Binding-site contacts:
Ligand atom C1 contacts residue ASN717 of chain 1.A at 1.4 Å.
Ligand atom C3 contacts residue ASN717 of chain 1.A at 3.8 Å.
Ligand atom C1 contacts residue GLN1071 of chain 1.A at 4.1 Å.
Ligand atom C4 contacts residue ASN717 of chain 1.A at 4.2 Å.
Ligand atom N2 contacts residue ASN717 of chain 1.A at 2.8 Å (h-bond).
Ligand atom C2 contacts residue ASN717 of chain 1.A at 2.4 Å.
Ligand atom O7 contacts residue ASN717 of chain 1.A at 4.4 Å.
Ligand atom C5 contacts residue ASN717 of chain 1.A at 3.6 Å.
Ligand atom C7 contacts residue ASN717 of chain 1.A at 3.9 Å.
Ligand atom N2 contacts residue GLN1071 of chain 1.A at 4.5 Å.
Ligand atom O5 contacts residue ASN717 of chain 1.A at 2.4 Å (h-bond).
Ligand atom C2 contacts residue GLN1071 of chain 1.A at 4.2 Å.
Ligand atom O5 contacts residue GLN1071 of chain 1.A at 4.2 Å.

Sequence of chain 1.A:
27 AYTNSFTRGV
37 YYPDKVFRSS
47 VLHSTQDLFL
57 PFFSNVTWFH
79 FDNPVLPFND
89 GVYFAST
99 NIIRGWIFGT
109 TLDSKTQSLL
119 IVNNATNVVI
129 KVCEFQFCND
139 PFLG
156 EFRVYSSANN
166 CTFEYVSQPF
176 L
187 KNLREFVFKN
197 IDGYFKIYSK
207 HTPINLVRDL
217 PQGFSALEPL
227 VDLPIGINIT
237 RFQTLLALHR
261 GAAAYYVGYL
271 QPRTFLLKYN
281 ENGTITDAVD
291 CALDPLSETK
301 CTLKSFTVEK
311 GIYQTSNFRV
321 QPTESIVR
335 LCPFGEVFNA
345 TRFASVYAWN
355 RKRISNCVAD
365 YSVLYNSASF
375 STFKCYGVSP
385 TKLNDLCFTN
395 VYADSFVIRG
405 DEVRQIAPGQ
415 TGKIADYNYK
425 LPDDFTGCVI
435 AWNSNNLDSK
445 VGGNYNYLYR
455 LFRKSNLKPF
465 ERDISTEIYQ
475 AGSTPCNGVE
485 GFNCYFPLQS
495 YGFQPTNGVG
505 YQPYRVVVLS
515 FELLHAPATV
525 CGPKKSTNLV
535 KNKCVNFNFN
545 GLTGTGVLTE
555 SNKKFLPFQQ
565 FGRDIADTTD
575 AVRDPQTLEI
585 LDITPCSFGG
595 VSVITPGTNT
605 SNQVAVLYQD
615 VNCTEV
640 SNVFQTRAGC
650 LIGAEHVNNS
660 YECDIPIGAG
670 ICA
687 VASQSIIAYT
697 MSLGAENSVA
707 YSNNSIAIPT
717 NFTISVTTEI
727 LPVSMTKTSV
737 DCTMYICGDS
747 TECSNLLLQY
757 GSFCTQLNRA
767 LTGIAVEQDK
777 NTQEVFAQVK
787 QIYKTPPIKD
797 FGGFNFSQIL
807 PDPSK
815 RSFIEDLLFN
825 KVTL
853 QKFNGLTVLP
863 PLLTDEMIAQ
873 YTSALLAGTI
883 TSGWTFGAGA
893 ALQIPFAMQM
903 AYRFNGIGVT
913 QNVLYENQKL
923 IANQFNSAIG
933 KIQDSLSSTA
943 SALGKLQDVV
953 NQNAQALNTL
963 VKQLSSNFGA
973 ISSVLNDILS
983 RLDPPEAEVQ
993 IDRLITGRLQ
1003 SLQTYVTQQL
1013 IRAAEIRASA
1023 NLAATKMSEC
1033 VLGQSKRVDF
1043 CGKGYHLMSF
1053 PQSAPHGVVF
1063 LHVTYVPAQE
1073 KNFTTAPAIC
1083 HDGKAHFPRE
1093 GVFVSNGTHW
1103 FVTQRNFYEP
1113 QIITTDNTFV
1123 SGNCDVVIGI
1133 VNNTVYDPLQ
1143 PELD

The small molecule below binds the protein below.
Small molecule (SMILES): CC(=O)N[C@H]1[C@H](O[C@H]2[C@H](O)[C@@H](NC(C)=O)CO[C@@H]2CO)O[C@H](CO)[C@@H](O)[C@@H]1O